A small-molecule ligand and the protein it binds are described below.
Small molecule (SMILES): NC1=N[C@H](c2cccs2)Nc2cccc(F)c21

Sequence of chain 2.A:
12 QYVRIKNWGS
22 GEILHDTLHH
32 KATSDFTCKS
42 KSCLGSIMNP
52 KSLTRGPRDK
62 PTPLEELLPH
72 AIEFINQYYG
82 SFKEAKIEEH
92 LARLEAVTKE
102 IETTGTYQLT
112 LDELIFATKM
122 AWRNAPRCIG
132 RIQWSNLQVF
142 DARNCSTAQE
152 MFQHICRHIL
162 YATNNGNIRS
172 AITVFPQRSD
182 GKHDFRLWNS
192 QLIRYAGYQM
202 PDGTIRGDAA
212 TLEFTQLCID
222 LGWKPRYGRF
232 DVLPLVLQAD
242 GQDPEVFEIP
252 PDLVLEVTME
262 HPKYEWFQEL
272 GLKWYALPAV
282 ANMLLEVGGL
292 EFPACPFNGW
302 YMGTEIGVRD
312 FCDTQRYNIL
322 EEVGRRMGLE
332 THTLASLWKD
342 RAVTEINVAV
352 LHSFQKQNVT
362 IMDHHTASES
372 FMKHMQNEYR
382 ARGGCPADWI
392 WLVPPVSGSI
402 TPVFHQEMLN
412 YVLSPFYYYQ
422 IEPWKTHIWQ

Binding-site contacts:
Ligand atom N14 contacts residue GLU322 of chain 2.A at 3.9 Å.
Ligand atom C11 contacts residue ILE320 of chain 2.A at 4.0 Å (hydrophobic).
Ligand atom C5 contacts residue GLU322 of chain 2.A at 3.8 Å.
Ligand atom C12 contacts residue ASN319 of chain 2.A at 3.1 Å.
Ligand atom C12 contacts residue ASP314 of chain 2.A at 3.4 Å.
Ligand atom C4A contacts residue GLU322 of chain 2.A at 3.7 Å.
Ligand atom C9 contacts residue ASN319 of chain 2.A at 3.0 Å.
Ligand atom N8 contacts residue ASN319 of chain 2.A at 3.3 Å (h-bond).
Ligand atom C11 contacts residue ASP314 of chain 2.A at 3.4 Å.
Ligand atom C11 contacts residue LEU321 of chain 2.A at 4.0 Å (hydrophobic).
Ligand atom N8 contacts residue ILE320 of chain 2.A at 3.4 Å.
Ligand atom C8A contacts residue GLU322 of chain 2.A at 3.3 Å.
Ligand atom C8A contacts residue ILE320 of chain 2.A at 3.8 Å (hydrophobic).
Ligand atom C1 contacts residue ASN319 of chain 2.A at 3.8 Å.
Ligand atom C10 contacts residue ILE320 of chain 2.A at 3.4 Å (hydrophobic).
Ligand atom N14 contacts residue ASN319 of chain 2.A at 4.0 Å.
Ligand atom C1 contacts residue GLU322 of chain 2.A at 3.6 Å.
Ligand atom N6 contacts residue ASN319 of chain 2.A at 3.2 Å (h-bond).
Ligand atom C11 contacts residue ASN319 of chain 2.A at 3.4 Å.
Ligand atom C1 contacts residue LEU321 of chain 2.A at 4.0 Å (hydrophobic).
Ligand atom N8 contacts residue LEU321 of chain 2.A at 3.2 Å (h-bond).
Ligand atom C4A contacts residue ASN319 of chain 2.A at 3.2 Å.
Ligand atom C10 contacts residue LEU321 of chain 2.A at 3.1 Å (hydrophobic).
Ligand atom C7 contacts residue LEU321 of chain 2.A at 4.0 Å (hydrophobic).
Ligand atom C11 contacts residue CYS313 of chain 2.A at 3.6 Å (hydrophobic).
Ligand atom C7 contacts residue ASN319 of chain 2.A at 3.3 Å.
Ligand atom C1 contacts residue ILE320 of chain 2.A at 3.3 Å (hydrophobic).
Ligand atom C8A contacts residue ASN319 of chain 2.A at 3.3 Å.
Ligand atom S13 contacts residue ASN319 of chain 2.A at 3.0 Å (h-bond).
Ligand atom C5 contacts residue ASN319 of chain 2.A at 3.2 Å.
Ligand atom N8 contacts residue GLU322 of chain 2.A at 2.6 Å (salt-bridge).
Ligand atom N6 contacts residue GLU322 of chain 2.A at 3.9 Å.
Ligand atom C10 contacts residue ASN319 of chain 2.A at 3.2 Å.
Ligand atom C8A contacts residue LEU321 of chain 2.A at 4.0 Å (hydrophobic).
Ligand atom C12 contacts residue THR315 of chain 2.A at 3.3 Å.
Ligand atom C9 contacts residue LEU321 of chain 2.A at 3.8 Å (hydrophobic).
Ligand atom C2 contacts residue GLU323 of chain 2.A at 3.2 Å.
Ligand atom C7 contacts residue GLU322 of chain 2.A at 3.2 Å.
Ligand atom C8A contacts residue GLU323 of chain 2.A at 3.8 Å.
Ligand atom C1 contacts residue GLU323 of chain 2.A at 3.1 Å.